The protein below binds the small molecule below.
Small molecule (SMILES): CC(=O)N[C@H]1[C@H](O[C@H]2[C@H](O)[C@@H](NC(C)=O)CO[C@@H]2CO)O[C@H](CO)[C@@H](O)[C@@H]1O

Binding-site contacts:
Ligand atom C7 contacts residue ASN491 of chain 1.C at 3.6 Å.
Ligand atom C4 contacts residue ASN491 of chain 1.C at 4.5 Å.
Ligand atom C8 contacts residue SER484 of chain 1.C at 4.0 Å.
Ligand atom C2 contacts residue ASN491 of chain 1.C at 2.8 Å.
Ligand atom C5 contacts residue ASN491 of chain 1.C at 3.8 Å.
Ligand atom N2 contacts residue ASN491 of chain 1.C at 3.4 Å (h-bond).
Ligand atom C1 contacts residue ASN491 of chain 1.C at 1.5 Å.
Ligand atom O7 contacts residue ASN491 of chain 1.C at 3.2 Å (h-bond).
Ligand atom C3 contacts residue ASN491 of chain 1.C at 4.0 Å.
Ligand atom O5 contacts residue ASN491 of chain 1.C at 2.5 Å (h-bond).
Ligand atom O7 contacts residue ASN487 of chain 1.C at 3.6 Å.

Sequence of chain 1.C:
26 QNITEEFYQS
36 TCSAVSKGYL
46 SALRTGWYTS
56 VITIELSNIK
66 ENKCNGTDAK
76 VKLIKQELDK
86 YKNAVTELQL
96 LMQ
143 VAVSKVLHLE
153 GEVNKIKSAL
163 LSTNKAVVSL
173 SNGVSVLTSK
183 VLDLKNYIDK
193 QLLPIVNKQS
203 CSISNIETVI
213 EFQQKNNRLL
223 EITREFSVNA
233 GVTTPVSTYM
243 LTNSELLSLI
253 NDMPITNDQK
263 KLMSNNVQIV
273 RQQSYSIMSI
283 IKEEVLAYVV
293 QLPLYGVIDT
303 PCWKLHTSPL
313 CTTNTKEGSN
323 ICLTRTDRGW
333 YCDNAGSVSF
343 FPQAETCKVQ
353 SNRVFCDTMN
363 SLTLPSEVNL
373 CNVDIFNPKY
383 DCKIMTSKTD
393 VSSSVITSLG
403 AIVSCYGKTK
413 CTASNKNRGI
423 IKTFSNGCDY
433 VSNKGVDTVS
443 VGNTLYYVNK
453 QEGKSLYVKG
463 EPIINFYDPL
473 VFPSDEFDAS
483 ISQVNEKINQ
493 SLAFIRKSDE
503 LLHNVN